Binding-site contacts:
Ligand atom C17 contacts residue ASP249 of chain 1.B at 3.5 Å.
Ligand atom C4 contacts residue ASP53 of chain 1.B at 3.9 Å.
Ligand atom C9 contacts residue TYR92 of chain 1.B at 4.0 Å (hydrophobic).
Ligand atom C27 contacts residue VAL90 of chain 1.B at 3.7 Å (hydrophobic).
Ligand atom C2 contacts residue ASP53 of chain 1.B at 3.5 Å.
Ligand atom C21 contacts residue SER56 of chain 1.B at 3.7 Å.
Ligand atom C25 contacts residue GLY55 of chain 1.B at 3.4 Å.
Ligand atom C28 contacts residue GLY251 of chain 1.B at 3.6 Å.
Ligand atom C23 contacts residue GLY251 of chain 1.B at 3.6 Å.
Ligand atom C14 contacts residue PHE129 of chain 1.B at 3.7 Å (hydrophobic).
Ligand atom C14 contacts residue TRP136 of chain 1.B at 3.8 Å (hydrophobic).
Ligand atom C19 contacts residue GLY55 of chain 1.B at 3.9 Å.
Ligand atom C24 contacts residue VAL90 of chain 1.B at 4.0 Å (hydrophobic).
Ligand atom C17 contacts residue THR252 of chain 1.B at 3.4 Å.
Ligand atom C29 contacts residue SER31 of chain 1.B at 3.7 Å.
Ligand atom C28 contacts residue GLY34 of chain 1.B at 3.7 Å.
Ligand atom C23 contacts residue LEU51 of chain 1.B at 3.8 Å (hydrophobic).
Ligand atom N8 contacts residue ASP53 of chain 1.B at 2.8 Å (salt-bridge).
Ligand atom N8 contacts residue GLY55 of chain 1.B at 3.7 Å.
Ligand atom O11 contacts residue TYR92 of chain 1.B at 3.3 Å.
Ligand atom C19 contacts residue SER56 of chain 1.B at 4.0 Å.
Ligand atom N1 contacts residue GLY251 of chain 1.B at 4.0 Å.
Ligand atom C22 contacts residue THR253 of chain 1.B at 3.8 Å.
Ligand atom C29 contacts residue GLY34 of chain 1.B at 3.9 Å.
Ligand atom C26 contacts residue TYR219 of chain 1.B at 3.8 Å (hydrophobic).
Ligand atom C17 contacts residue GLY251 of chain 1.B at 3.9 Å.
Ligand atom C22 contacts residue GLY32 of chain 1.B at 3.8 Å.
Ligand atom C18 contacts residue PHE129 of chain 1.B at 3.8 Å (hydrophobic).
Ligand atom C29 contacts residue THR253 of chain 1.B at 3.4 Å.
Ligand atom C2 contacts residue ASP249 of chain 1.B at 3.8 Å.
Ligand atom C20 contacts residue ILE131 of chain 1.B at 3.5 Å (hydrophobic).
Ligand atom N8 contacts residue GLY251 of chain 1.B at 3.6 Å.
Ligand atom N5 contacts residue ASP53 of chain 1.B at 2.7 Å (salt-bridge).
Ligand atom C27 contacts residue ARG149 of chain 1.B at 3.9 Å.
Ligand atom C29 contacts residue GLY32 of chain 1.B at 4.0 Å.
Ligand atom C13 contacts residue ILE131 of chain 1.B at 3.5 Å (hydrophobic).
Ligand atom C30 contacts residue ARG149 of chain 1.B at 3.8 Å.
Ligand atom C10 contacts residue GLY251 of chain 1.B at 4.0 Å.
Ligand atom N8 contacts residue ASP249 of chain 1.B at 2.8 Å (salt-bridge).
Ligand atom C2 contacts residue GLY251 of chain 1.B at 3.8 Å.

A small-molecule ligand and the protein it binds are described below.
Small molecule (SMILES): [H]/N=C1\N[C@](CCC2CCCCC2)(C[C@H]2CCN(C(=O)CC3CCCC3)C2)C(=O)N1C

Sequence of chain 1.B:
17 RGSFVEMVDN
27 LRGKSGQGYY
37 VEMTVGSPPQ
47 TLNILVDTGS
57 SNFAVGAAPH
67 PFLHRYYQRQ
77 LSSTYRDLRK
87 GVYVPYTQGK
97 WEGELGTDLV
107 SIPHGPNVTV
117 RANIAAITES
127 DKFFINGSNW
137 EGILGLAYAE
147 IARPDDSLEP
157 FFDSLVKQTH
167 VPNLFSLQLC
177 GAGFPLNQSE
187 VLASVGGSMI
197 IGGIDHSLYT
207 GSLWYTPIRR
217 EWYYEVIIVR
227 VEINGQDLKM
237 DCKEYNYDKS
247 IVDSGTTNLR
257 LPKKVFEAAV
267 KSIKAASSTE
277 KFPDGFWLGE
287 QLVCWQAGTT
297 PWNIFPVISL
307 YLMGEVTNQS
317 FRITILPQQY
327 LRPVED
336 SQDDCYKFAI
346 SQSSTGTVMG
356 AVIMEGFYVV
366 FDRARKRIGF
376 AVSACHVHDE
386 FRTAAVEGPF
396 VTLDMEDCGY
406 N